Sequence of chain 1.C:
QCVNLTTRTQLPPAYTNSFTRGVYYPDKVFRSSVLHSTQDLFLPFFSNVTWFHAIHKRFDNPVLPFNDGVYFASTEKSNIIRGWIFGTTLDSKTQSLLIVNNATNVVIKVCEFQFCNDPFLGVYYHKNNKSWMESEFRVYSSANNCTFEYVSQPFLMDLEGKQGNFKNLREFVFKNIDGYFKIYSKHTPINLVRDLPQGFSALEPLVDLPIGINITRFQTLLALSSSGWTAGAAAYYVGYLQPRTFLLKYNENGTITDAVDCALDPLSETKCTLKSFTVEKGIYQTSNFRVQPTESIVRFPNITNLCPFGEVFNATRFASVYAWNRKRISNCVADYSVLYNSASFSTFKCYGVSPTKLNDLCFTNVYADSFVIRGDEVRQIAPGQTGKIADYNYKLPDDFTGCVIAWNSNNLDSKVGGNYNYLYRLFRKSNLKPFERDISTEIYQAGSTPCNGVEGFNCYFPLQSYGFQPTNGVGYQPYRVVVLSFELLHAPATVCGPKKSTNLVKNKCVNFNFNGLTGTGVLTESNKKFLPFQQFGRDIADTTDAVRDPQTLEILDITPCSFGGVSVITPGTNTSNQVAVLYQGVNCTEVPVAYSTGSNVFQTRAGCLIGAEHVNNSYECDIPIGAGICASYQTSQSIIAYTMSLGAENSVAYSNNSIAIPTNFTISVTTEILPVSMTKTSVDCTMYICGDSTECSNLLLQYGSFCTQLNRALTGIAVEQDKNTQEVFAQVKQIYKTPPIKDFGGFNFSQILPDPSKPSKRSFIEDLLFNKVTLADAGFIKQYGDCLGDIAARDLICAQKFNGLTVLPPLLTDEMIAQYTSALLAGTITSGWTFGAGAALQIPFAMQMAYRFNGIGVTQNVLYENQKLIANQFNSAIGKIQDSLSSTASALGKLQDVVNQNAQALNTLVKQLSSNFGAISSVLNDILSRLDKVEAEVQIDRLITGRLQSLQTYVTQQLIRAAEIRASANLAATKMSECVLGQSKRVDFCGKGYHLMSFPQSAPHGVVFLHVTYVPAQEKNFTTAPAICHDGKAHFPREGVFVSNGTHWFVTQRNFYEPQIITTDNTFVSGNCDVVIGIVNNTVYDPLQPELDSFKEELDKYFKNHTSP

Binding-site contacts:
Ligand atom C3 contacts residue ASN1158 of chain 1.C at 3.9 Å.
Ligand atom O5 contacts residue ASN1158 of chain 1.C at 2.3 Å (h-bond).
Ligand atom C7 contacts residue ASN1158 of chain 1.C at 3.5 Å.
Ligand atom C2 contacts residue ASN1158 of chain 1.C at 2.7 Å.
Ligand atom C1 contacts residue ASN1158 of chain 1.C at 1.4 Å.
Ligand atom C4 contacts residue ASN1158 of chain 1.C at 4.3 Å.
Ligand atom O7 contacts residue ASN1158 of chain 1.C at 3.4 Å (h-bond).
Ligand atom N2 contacts residue ASN1158 of chain 1.C at 3.1 Å (h-bond).
Ligand atom C5 contacts residue ASN1158 of chain 1.C at 3.5 Å.

A small-molecule ligand and the protein it binds are described below.
Small molecule (SMILES): CC(=O)N[C@@H]1[C@@H](O)[C@H](O)[C@@H](CO)O[C@H]1O